This small molecule binds to this protein.
Small molecule (SMILES): CC(=O)N[C@H]1[C@H](O[C@H]2[C@H](O)[C@@H](NC(C)=O)CO[C@@H]2CO)O[C@H](CO)[C@@H](O[C@@H]2O[C@H](CO[C@H]3O[C@H](CO)[C@@H](O)[C@H](O)[C@@H]3O)[C@@H](O)[C@H](O[C@H]3O[C@H](CO)[C@@H](O)[C@H](O)[C@@H]3O)[C@@H]2O)[C@@H]1O

Sequence of chain 1.F:
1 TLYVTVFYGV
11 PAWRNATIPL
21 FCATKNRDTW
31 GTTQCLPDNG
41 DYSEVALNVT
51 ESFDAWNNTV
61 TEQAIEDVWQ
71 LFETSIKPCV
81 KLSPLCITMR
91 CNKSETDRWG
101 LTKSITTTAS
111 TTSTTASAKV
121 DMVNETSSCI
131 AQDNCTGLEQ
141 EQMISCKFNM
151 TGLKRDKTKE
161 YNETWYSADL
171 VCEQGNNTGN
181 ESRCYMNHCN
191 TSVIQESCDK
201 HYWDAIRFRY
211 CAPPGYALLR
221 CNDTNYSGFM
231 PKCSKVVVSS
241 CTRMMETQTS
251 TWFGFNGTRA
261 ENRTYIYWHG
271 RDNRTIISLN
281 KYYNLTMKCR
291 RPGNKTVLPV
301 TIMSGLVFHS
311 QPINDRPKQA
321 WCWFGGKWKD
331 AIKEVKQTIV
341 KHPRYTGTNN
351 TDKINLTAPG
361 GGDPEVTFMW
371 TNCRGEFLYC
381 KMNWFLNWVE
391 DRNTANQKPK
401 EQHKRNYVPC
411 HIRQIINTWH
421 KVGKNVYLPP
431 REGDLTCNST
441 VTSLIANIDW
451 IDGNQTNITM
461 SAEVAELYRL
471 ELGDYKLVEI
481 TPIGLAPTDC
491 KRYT

Binding-site contacts:
Ligand atom O6 contacts residue ILE451 of chain 1.F at 4.3 Å.
Ligand atom C6 contacts residue TRP450 of chain 1.F at 3.0 Å (hydrophobic).
Ligand atom C3 contacts residue ASN273 of chain 1.F at 3.8 Å.
Ligand atom C8 contacts residue ASN273 of chain 1.F at 3.5 Å.
Ligand atom C7 contacts residue ARG271 of chain 1.F at 4.5 Å.
Ligand atom C7 contacts residue GLY270 of chain 1.F at 4.0 Å.
Ligand atom C8 contacts residue ASP272 of chain 1.F at 4.1 Å.
Ligand atom C8 contacts residue GLY270 of chain 1.F at 4.2 Å.
Ligand atom C7 contacts residue TRP450 of chain 1.F at 4.4 Å (hydrophobic).
Ligand atom C7 contacts residue ILE451 of chain 1.F at 4.3 Å (hydrophobic).
Ligand atom O6 contacts residue TRP450 of chain 1.F at 2.8 Å (h-bond).
Ligand atom O7 contacts residue ARG271 of chain 1.F at 3.4 Å (salt-bridge).
Ligand atom N2 contacts residue ASN273 of chain 1.F at 2.9 Å (h-bond).
Ligand atom O7 contacts residue GLY270 of chain 1.F at 3.1 Å (h-bond).
Ligand atom O7 contacts residue ILE451 of chain 1.F at 3.4 Å (h-bond).
Ligand atom C8 contacts residue THR346 of chain 1.F at 3.7 Å.
Ligand atom C7 contacts residue ASN273 of chain 1.F at 3.4 Å.
Ligand atom O5 contacts residue ASN273 of chain 1.F at 2.4 Å (h-bond).
Ligand atom C1 contacts residue ASN273 of chain 1.F at 1.4 Å.
Ligand atom C2 contacts residue ASN273 of chain 1.F at 2.5 Å.
Ligand atom O5 contacts residue TRP450 of chain 1.F at 3.9 Å.
Ligand atom C5 contacts residue TRP450 of chain 1.F at 3.6 Å (hydrophobic).
Ligand atom O7 contacts residue ASN273 of chain 1.F at 4.3 Å.
Ligand atom C8 contacts residue ARG344 of chain 1.F at 4.2 Å.
Ligand atom O7 contacts residue ASP272 of chain 1.F at 3.2 Å.
Ligand atom C5 contacts residue ASN273 of chain 1.F at 3.7 Å.
Ligand atom O7 contacts residue TRP450 of chain 1.F at 3.8 Å.
Ligand atom N2 contacts residue ASP272 of chain 1.F at 4.2 Å.
Ligand atom C7 contacts residue ASP272 of chain 1.F at 3.8 Å.
Ligand atom C4 contacts residue ASN273 of chain 1.F at 4.2 Å.